Binding-site contacts:
Ligand atom O4 contacts residue ASP73 of chain 1.K at 3.6 Å (salt-bridge).
Ligand atom O7 contacts residue MAN1 of chain 1.MA at 2.5 Å (h-bond).
Ligand atom C3 contacts residue ASN182 of chain 1.I at 3.8 Å.
Ligand atom C2 contacts residue ASN182 of chain 1.I at 2.5 Å.
Ligand atom C2 contacts residue THR183 of chain 1.I at 3.8 Å.
Ligand atom O6 contacts residue MAN1 of chain 1.MA at 2.0 Å (h-bond).
Ligand atom C1 contacts residue THR183 of chain 1.I at 3.6 Å.
Ligand atom C1 contacts residue ARG177 of chain 1.I at 3.7 Å.
Ligand atom O3 contacts residue MAN1 of chain 1.MA at 3.0 Å (h-bond).
Ligand atom C7 contacts residue THR183 of chain 1.I at 3.8 Å.
Ligand atom C5 contacts residue TYR71 of chain 1.K at 3.9 Å (hydrophobic).
Ligand atom C1 contacts residue TYR80 of chain 1.K at 3.8 Å (hydrophobic).
Ligand atom O6 contacts residue ASP73 of chain 1.K at 3.1 Å (salt-bridge).
Ligand atom C6 contacts residue MAN1 of chain 1.MA at 3.1 Å.
Ligand atom O5 contacts residue ARG177 of chain 1.I at 3.0 Å (salt-bridge).
Ligand atom C5 contacts residue ASN182 of chain 1.I at 3.6 Å.
Ligand atom C5 contacts residue MAN1 of chain 1.MA at 3.5 Å.
Ligand atom C4 contacts residue TYR71 of chain 1.K at 3.6 Å (hydrophobic).
Ligand atom O5 contacts residue ASP73 of chain 1.K at 2.7 Å (salt-bridge).
Ligand atom C7 contacts residue SER75 of chain 1.K at 3.5 Å.
Ligand atom N2 contacts residue ASN182 of chain 1.I at 2.9 Å (h-bond).
Ligand atom C6 contacts residue ASP73 of chain 1.K at 3.6 Å.
Ligand atom N2 contacts residue THR183 of chain 1.I at 2.9 Å (h-bond).
Ligand atom O5 contacts residue MAN1 of chain 1.MA at 3.6 Å (h-bond).
Ligand atom O6 contacts residue ARG177 of chain 1.I at 2.9 Å (salt-bridge).
Ligand atom C8 contacts residue SER75 of chain 1.K at 3.4 Å.
Ligand atom C7 contacts residue MAN1 of chain 1.MA at 3.3 Å.
Ligand atom C2 contacts residue THR19 of chain 1.K at 3.7 Å.
Ligand atom C1 contacts residue ASN182 of chain 1.I at 1.4 Å.
Ligand atom O2 contacts residue THR19 of chain 1.K at 3.6 Å.
Ligand atom O7 contacts residue MET76 of chain 1.K at 3.8 Å.
Ligand atom O3 contacts residue SER75 of chain 1.K at 3.6 Å (h-bond).
Ligand atom O6 contacts residue VAL167 of chain 1.I at 3.6 Å.
Ligand atom C8 contacts residue THR183 of chain 1.I at 3.6 Å.
Ligand atom C5 contacts residue ASP73 of chain 1.K at 3.6 Å.
Ligand atom O3 contacts residue ASP73 of chain 1.K at 3.0 Å (salt-bridge).
Ligand atom O5 contacts residue ASN182 of chain 1.I at 2.3 Å (h-bond).
Ligand atom N2 contacts residue SER75 of chain 1.K at 3.7 Å.
Ligand atom C1 contacts residue ASP73 of chain 1.K at 3.6 Å.
Ligand atom O4 contacts residue TYR71 of chain 1.K at 2.4 Å (h-bond).

This protein binds this small molecule.
Small molecule (SMILES): CC(=O)N[C@H]1[C@H](O[C@H]2[C@H](O)[C@@H](NC(C)=O)CO[C@@H]2CO)O[C@H](CO)[C@@H](O[C@@H]2O[C@H](CO)[C@@H](O)[C@H](O[C@H]3O[C@H](CO)[C@@H](O)[C@H](O)[C@@H]3O)[C@@H]2O)[C@@H]1O

Sequence of chain 1.K:
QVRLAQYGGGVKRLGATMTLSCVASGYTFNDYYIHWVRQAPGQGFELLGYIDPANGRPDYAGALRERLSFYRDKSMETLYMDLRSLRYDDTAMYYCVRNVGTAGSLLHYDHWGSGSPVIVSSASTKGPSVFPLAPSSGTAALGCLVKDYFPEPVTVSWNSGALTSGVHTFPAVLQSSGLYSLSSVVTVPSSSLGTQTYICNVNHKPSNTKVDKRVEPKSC

Sequence of chain 1.I:
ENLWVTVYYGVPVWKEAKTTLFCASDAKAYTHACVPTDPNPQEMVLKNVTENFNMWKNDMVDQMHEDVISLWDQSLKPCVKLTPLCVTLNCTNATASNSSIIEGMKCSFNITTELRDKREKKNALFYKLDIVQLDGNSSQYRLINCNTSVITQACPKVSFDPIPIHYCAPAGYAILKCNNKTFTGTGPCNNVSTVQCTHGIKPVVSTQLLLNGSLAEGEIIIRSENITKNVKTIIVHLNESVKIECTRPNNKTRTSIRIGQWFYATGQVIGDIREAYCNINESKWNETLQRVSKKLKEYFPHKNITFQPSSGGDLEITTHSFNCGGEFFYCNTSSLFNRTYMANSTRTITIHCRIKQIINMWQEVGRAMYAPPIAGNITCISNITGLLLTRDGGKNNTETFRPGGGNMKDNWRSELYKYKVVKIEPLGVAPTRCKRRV